Sequence of chain 1.C:
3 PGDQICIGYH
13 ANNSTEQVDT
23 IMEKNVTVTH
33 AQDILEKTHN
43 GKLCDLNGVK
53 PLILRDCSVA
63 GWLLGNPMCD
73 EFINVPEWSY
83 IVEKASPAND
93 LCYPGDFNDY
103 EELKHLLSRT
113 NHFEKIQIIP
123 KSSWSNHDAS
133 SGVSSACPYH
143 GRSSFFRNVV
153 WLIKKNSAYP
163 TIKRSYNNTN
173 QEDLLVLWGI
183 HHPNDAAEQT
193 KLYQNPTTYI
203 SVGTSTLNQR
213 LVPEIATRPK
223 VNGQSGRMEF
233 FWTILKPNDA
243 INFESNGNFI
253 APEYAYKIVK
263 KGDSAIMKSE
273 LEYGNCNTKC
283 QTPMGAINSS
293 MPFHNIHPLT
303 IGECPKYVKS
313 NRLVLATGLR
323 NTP

Binding-site contacts:
Ligand atom C1 contacts residue ASN169 of chain 1.E at 1.4 Å.
Ligand atom C3 contacts residue ASN240 of chain 1.E at 3.5 Å.
Ligand atom N2 contacts residue ASN240 of chain 1.E at 3.1 Å (h-bond).
Ligand atom C2 contacts residue ASN169 of chain 1.E at 2.4 Å.
Ligand atom C6 contacts residue ASN240 of chain 1.E at 4.2 Å.
Ligand atom C5 contacts residue ASN240 of chain 1.E at 3.2 Å.
Ligand atom O7 contacts residue ASN169 of chain 1.E at 3.4 Å (h-bond).
Ligand atom C1 contacts residue ASN240 of chain 1.E at 3.8 Å.
Ligand atom C3 contacts residue ASN169 of chain 1.E at 3.8 Å.
Ligand atom C8 contacts residue ASN240 of chain 1.E at 4.3 Å.
Ligand atom O3 contacts residue ASN240 of chain 1.E at 4.1 Å.
Ligand atom O5 contacts residue ASN240 of chain 1.E at 3.9 Å.
Ligand atom O5 contacts residue ASN169 of chain 1.E at 2.4 Å (h-bond).
Ligand atom C4 contacts residue ASN169 of chain 1.E at 4.3 Å.
Ligand atom C7 contacts residue ASN240 of chain 1.E at 4.1 Å.
Ligand atom O4 contacts residue ASN240 of chain 1.E at 3.5 Å (h-bond).
Ligand atom C4 contacts residue ASN240 of chain 1.E at 3.6 Å.
Ligand atom C5 contacts residue ASN169 of chain 1.E at 3.7 Å.
Ligand atom N2 contacts residue ASN169 of chain 1.E at 2.9 Å (h-bond).
Ligand atom C7 contacts residue ALA242 of chain 1.E at 4.4 Å (hydrophobic).
Ligand atom O7 contacts residue ALA242 of chain 1.E at 4.0 Å.
Ligand atom C8 contacts residue PRO221 of chain 1.C at 3.8 Å (hydrophobic).
Ligand atom C7 contacts residue ASN169 of chain 1.E at 3.5 Å.
Ligand atom C2 contacts residue ASN240 of chain 1.E at 3.9 Å.

A small-molecule ligand and the protein it binds are described below.
Small molecule (SMILES): CC(=O)N[C@@H]1[C@@H](O)[C@H](O)[C@@H](CO)O[C@H]1O

Sequence of chain 1.E:
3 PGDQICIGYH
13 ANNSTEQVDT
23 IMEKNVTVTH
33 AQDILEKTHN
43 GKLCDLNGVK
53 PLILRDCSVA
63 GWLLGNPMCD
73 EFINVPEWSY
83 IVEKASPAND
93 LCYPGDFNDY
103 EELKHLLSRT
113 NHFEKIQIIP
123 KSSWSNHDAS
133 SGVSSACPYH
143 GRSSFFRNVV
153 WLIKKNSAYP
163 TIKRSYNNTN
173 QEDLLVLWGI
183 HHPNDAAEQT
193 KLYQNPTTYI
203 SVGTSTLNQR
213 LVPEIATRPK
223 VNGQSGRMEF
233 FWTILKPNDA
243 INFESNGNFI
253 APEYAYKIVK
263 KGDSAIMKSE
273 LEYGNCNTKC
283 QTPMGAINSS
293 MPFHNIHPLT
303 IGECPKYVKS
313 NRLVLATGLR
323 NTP